The protein below binds the small molecule below.
Small molecule (SMILES): Cc1cc2c(cc1O)CCN(CC(C)C)[C@@H]2c1ccc(/C=C/C(=O)O)cc1

Sequence of chain 1.A:
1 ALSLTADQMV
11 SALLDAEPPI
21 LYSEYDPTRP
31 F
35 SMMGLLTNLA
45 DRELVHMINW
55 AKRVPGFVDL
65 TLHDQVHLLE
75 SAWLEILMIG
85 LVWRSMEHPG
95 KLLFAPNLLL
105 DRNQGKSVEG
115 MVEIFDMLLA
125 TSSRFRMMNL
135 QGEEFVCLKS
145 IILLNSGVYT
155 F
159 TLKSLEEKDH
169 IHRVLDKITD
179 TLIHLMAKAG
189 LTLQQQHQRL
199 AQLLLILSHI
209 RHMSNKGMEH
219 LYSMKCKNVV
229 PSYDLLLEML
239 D

Binding-site contacts:
Ligand atom C6 contacts residue LEU81 of chain 1.A at 3.8 Å (hydrophobic).
Ligand atom C19 contacts residue LEU219 of chain 1.A at 3.7 Å (hydrophobic).
Ligand atom C27 contacts residue ILE118 of chain 1.A at 3.7 Å (hydrophobic).
Ligand atom C26 contacts residue LEU78 of chain 1.A at 4.0 Å (hydrophobic).
Ligand atom O22 contacts residue ASN226 of chain 1.A at 3.7 Å.
Ligand atom C17 contacts residue THR41 of chain 1.A at 3.7 Å.
Ligand atom C7 contacts residue GLU47 of chain 1.A at 3.5 Å.
Ligand atom C26 contacts residue LEU219 of chain 1.A at 3.8 Å (hydrophobic).
Ligand atom C14 contacts residue ALA44 of chain 1.A at 4.0 Å (hydrophobic).
Ligand atom O22 contacts residue VAL227 of chain 1.A at 3.0 Å.
Ligand atom O8 contacts residue ARG88 of chain 1.A at 3.2 Å (salt-bridge).
Ligand atom C16 contacts residue LEU219 of chain 1.A at 3.9 Å (hydrophobic).
Ligand atom C9 contacts residue MET82 of chain 1.A at 3.6 Å (hydrophobic).
Ligand atom O23 contacts residue VAL228 of chain 1.A at 3.2 Å (h-bond).
Ligand atom C21 contacts residue ASP45 of chain 1.A at 3.8 Å.
Ligand atom C14 contacts residue LEU78 of chain 1.A at 4.0 Å (hydrophobic).
Ligand atom C1 contacts residue GLU47 of chain 1.A at 3.0 Å.
Ligand atom C19 contacts residue THR41 of chain 1.A at 3.9 Å.
Ligand atom C16 contacts residue ALA44 of chain 1.A at 4.0 Å (hydrophobic).
Ligand atom C21 contacts residue THR41 of chain 1.A at 4.0 Å.
Ligand atom O8 contacts residue GLU47 of chain 1.A at 2.8 Å (salt-bridge).
Ligand atom C17 contacts residue MET37 of chain 1.A at 3.6 Å (hydrophobic).
Ligand atom O8 contacts residue LEU81 of chain 1.A at 3.7 Å.
Ligand atom C4 contacts residue PHE98 of chain 1.A at 3.9 Å (hydrophobic).
Ligand atom C21 contacts residue VAL227 of chain 1.A at 3.9 Å (hydrophobic).
Ligand atom C1 contacts residue LEU40 of chain 1.A at 3.8 Å (hydrophobic).
Ligand atom C27 contacts residue MET115 of chain 1.A at 3.8 Å (hydrophobic).
Ligand atom C3 contacts residue PHE98 of chain 1.A at 3.9 Å (hydrophobic).
Ligand atom O22 contacts residue THR41 of chain 1.A at 3.7 Å.
Ligand atom C26 contacts residue GLY215 of chain 1.A at 3.8 Å.
Ligand atom C18 contacts residue LEU40 of chain 1.A at 3.8 Å (hydrophobic).
Ligand atom O22 contacts residue VAL228 of chain 1.A at 3.2 Å (h-bond).
Ligand atom C2 contacts residue PHE98 of chain 1.A at 3.9 Å (hydrophobic).
Ligand atom C15 contacts residue ALA44 of chain 1.A at 3.6 Å (hydrophobic).
Ligand atom C1 contacts residue LEU43 of chain 1.A at 3.5 Å (hydrophobic).
Ligand atom C1 contacts residue ALA44 of chain 1.A at 3.7 Å (hydrophobic).
Ligand atom C3 contacts residue LEU40 of chain 1.A at 3.9 Å (hydrophobic).
Ligand atom C21 contacts residue VAL228 of chain 1.A at 3.4 Å (hydrophobic).
Ligand atom C2 contacts residue GLU47 of chain 1.A at 3.6 Å.
Ligand atom O23 contacts residue ASP45 of chain 1.A at 3.2 Å (salt-bridge).